The small molecule below binds the protein below.
Small molecule (SMILES): CC(=O)N[C@H]1[C@H](O[C@H]2[C@H](O)[C@@H](NC(C)=O)CO[C@@H]2CO)O[C@H](CO)[C@@H](O[C@@H]2O[C@H](CO[C@H]3O[C@H](CO)[C@@H](O)[C@H](O)[C@@H]3O)[C@@H](O)[C@H](O[C@H]3O[C@H](CO)[C@@H](O)[C@H](O)[C@@H]3O)[C@@H]2O)[C@@H]1O

Binding-site contacts:
Ligand atom C6 contacts residue HIS114 of chain 1.F at 3.7 Å.
Ligand atom C1 contacts residue SER291 of chain 1.F at 3.7 Å.
Ligand atom O4 contacts residue HIS114 of chain 1.F at 3.4 Å.
Ligand atom C4 contacts residue VAL113 of chain 1.F at 4.2 Å (hydrophobic).
Ligand atom C8 contacts residue TYR352 of chain 1.F at 4.0 Å (hydrophobic).
Ligand atom C8 contacts residue LEU283 of chain 1.F at 3.9 Å (hydrophobic).
Ligand atom C3 contacts residue GLU109 of chain 1.F at 4.2 Å.
Ligand atom C3 contacts residue ASN289 of chain 1.F at 3.8 Å.
Ligand atom C4 contacts residue HIS114 of chain 1.F at 4.3 Å.
Ligand atom C7 contacts residue ASN289 of chain 1.F at 3.6 Å.
Ligand atom C5 contacts residue GLU109 of chain 1.F at 4.3 Å.
Ligand atom O3 contacts residue VAL113 of chain 1.F at 4.2 Å.
Ligand atom C1 contacts residue ASN289 of chain 1.F at 1.4 Å.
Ligand atom O5 contacts residue VAL113 of chain 1.F at 4.0 Å.
Ligand atom O6 contacts residue HIS114 of chain 1.F at 3.8 Å.
Ligand atom C5 contacts residue HIS114 of chain 1.F at 4.3 Å.
Ligand atom O7 contacts residue PRO278 of chain 1.F at 4.3 Å.
Ligand atom C5 contacts residue ASN289 of chain 1.F at 3.7 Å.
Ligand atom O5 contacts residue HIS114 of chain 1.F at 4.2 Å.
Ligand atom C2 contacts residue ASN289 of chain 1.F at 2.4 Å.
Ligand atom O5 contacts residue ASN289 of chain 1.F at 2.4 Å (h-bond).
Ligand atom C8 contacts residue ILE292 of chain 1.F at 4.3 Å (hydrophobic).
Ligand atom C3 contacts residue ILE277 of chain 1.F at 4.3 Å (hydrophobic).
Ligand atom C1 contacts residue ILE277 of chain 1.F at 3.5 Å (hydrophobic).
Ligand atom C2 contacts residue ILE277 of chain 1.F at 3.6 Å (hydrophobic).
Ligand atom O7 contacts residue ASN289 of chain 1.F at 3.8 Å.
Ligand atom C4 contacts residue ASN289 of chain 1.F at 4.1 Å.
Ligand atom C6 contacts residue ILE277 of chain 1.F at 4.0 Å (hydrophobic).
Ligand atom C5 contacts residue VAL113 of chain 1.F at 4.0 Å (hydrophobic).
Ligand atom O5 contacts residue SER291 of chain 1.F at 3.2 Å.
Ligand atom C4 contacts residue ILE277 of chain 1.F at 3.8 Å (hydrophobic).
Ligand atom C5 contacts residue ILE277 of chain 1.F at 3.7 Å (hydrophobic).
Ligand atom C6 contacts residue VAL113 of chain 1.F at 3.4 Å (hydrophobic).
Ligand atom O6 contacts residue ILE277 of chain 1.F at 3.1 Å.
Ligand atom C5 contacts residue SER291 of chain 1.F at 3.5 Å.
Ligand atom C6 contacts residue SER291 of chain 1.F at 3.4 Å.
Ligand atom O5 contacts residue ILE277 of chain 1.F at 2.9 Å.
Ligand atom N2 contacts residue ASN289 of chain 1.F at 2.9 Å (h-bond).
Ligand atom O4 contacts residue GLU109 of chain 1.F at 4.3 Å.
Ligand atom O7 contacts residue VAL113 of chain 1.F at 4.3 Å.

Sequence of chain 1.F:
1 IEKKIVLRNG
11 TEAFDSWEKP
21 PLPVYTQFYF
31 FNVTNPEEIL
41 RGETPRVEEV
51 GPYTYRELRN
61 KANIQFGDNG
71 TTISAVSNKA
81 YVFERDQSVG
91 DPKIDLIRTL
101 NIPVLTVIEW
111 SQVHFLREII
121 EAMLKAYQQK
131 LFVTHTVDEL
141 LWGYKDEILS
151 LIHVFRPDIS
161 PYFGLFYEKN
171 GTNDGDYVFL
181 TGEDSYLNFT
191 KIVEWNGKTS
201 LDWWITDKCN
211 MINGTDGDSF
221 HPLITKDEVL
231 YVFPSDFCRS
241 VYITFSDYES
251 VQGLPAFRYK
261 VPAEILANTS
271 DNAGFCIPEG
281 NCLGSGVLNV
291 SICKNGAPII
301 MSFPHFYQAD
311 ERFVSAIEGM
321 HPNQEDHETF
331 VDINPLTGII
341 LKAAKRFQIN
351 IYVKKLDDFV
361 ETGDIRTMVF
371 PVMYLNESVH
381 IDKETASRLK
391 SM